Binding-site contacts:
Ligand atom O3 contacts residue ASN123 of chain 3.A at 4.5 Å.
Ligand atom O5 contacts residue ASN123 of chain 3.A at 2.4 Å (h-bond).
Ligand atom C1 contacts residue ASN123 of chain 3.A at 1.4 Å.
Ligand atom C7 contacts residue ASN123 of chain 3.A at 4.0 Å.
Ligand atom C4 contacts residue ASN123 of chain 3.A at 3.7 Å.
Ligand atom C5 contacts residue ARG121 of chain 3.A at 4.5 Å.
Ligand atom N2 contacts residue ASN123 of chain 3.A at 2.8 Å (h-bond).
Ligand atom C5 contacts residue ASN123 of chain 3.A at 3.1 Å.
Ligand atom C3 contacts residue ASN123 of chain 3.A at 3.2 Å.
Ligand atom C6 contacts residue ASN123 of chain 3.A at 4.4 Å.
Ligand atom C2 contacts residue ASN123 of chain 3.A at 2.5 Å.

The protein below binds the small molecule below.
Small molecule (SMILES): CC(=O)N[C@@H]1[C@@H](O)[C@H](O)[C@@H](CO)O[C@H]1O

Sequence of chain 3.A:
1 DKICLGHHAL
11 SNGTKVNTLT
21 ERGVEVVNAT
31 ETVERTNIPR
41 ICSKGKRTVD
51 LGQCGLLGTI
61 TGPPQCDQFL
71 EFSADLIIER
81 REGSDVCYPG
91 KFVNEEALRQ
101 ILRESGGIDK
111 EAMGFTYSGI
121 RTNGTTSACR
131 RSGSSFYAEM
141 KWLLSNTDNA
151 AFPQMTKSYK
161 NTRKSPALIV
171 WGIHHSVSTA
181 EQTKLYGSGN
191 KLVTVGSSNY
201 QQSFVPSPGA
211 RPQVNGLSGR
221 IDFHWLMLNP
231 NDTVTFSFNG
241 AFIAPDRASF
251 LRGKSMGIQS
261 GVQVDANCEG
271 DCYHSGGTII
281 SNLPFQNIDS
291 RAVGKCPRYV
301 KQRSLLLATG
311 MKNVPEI